The small molecule below binds the protein below.
Small molecule (SMILES): CC(=O)N[C@@H]1[C@@H](O)[C@H](O)[C@@H](CO)O[C@H]1O

Sequence of chain 1.C:
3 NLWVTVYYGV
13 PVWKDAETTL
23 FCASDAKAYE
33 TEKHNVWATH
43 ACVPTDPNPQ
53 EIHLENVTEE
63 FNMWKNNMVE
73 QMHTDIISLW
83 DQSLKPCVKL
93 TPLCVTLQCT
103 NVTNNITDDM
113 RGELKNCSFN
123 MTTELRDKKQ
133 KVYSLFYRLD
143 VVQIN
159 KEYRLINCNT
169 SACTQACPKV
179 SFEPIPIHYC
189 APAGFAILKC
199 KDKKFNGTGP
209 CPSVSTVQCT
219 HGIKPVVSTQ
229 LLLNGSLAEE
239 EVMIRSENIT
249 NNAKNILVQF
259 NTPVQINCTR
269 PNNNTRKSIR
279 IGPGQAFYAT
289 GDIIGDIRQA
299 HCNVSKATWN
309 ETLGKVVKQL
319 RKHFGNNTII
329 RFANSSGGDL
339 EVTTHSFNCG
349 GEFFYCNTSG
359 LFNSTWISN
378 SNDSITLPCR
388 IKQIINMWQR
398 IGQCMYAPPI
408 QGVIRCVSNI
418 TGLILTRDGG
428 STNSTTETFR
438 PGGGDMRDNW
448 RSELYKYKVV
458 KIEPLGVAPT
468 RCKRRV

Binding-site contacts:
Ligand atom O7 contacts residue ASN118 of chain 1.C at 3.5 Å (h-bond).
Ligand atom C7 contacts residue ASN118 of chain 1.C at 3.4 Å.
Ligand atom C8 contacts residue ASP290 of chain 1.C at 4.2 Å.
Ligand atom N2 contacts residue TYR135 of chain 1.C at 4.4 Å.
Ligand atom O7 contacts residue ASN106 of chain 1.C at 3.0 Å (h-bond).
Ligand atom C7 contacts residue ASP290 of chain 1.C at 4.4 Å.
Ligand atom C1 contacts residue ASN118 of chain 1.C at 1.4 Å.
Ligand atom N2 contacts residue ASP290 of chain 1.C at 3.6 Å (salt-bridge).
Ligand atom O3 contacts residue ASP290 of chain 1.C at 3.8 Å.
Ligand atom C5 contacts residue ASN118 of chain 1.C at 3.7 Å.
Ligand atom C7 contacts residue VAL104 of chain 1.C at 4.0 Å (hydrophobic).
Ligand atom C4 contacts residue ASN118 of chain 1.C at 4.2 Å.
Ligand atom O7 contacts residue VAL104 of chain 1.C at 3.6 Å.
Ligand atom C5 contacts residue TYR135 of chain 1.C at 4.3 Å (hydrophobic).
Ligand atom O5 contacts residue ASN118 of chain 1.C at 2.4 Å (h-bond).
Ligand atom C7 contacts residue ASN106 of chain 1.C at 4.0 Å.
Ligand atom C8 contacts residue ASN118 of chain 1.C at 4.5 Å.
Ligand atom C3 contacts residue TYR135 of chain 1.C at 4.2 Å (hydrophobic).
Ligand atom N2 contacts residue ASN118 of chain 1.C at 2.9 Å (h-bond).
Ligand atom C3 contacts residue ASN118 of chain 1.C at 3.8 Å.
Ligand atom C8 contacts residue ASN106 of chain 1.C at 4.3 Å.
Ligand atom C2 contacts residue ASP290 of chain 1.C at 4.3 Å.
Ligand atom C1 contacts residue TYR135 of chain 1.C at 3.9 Å (hydrophobic).
Ligand atom C3 contacts residue ASP290 of chain 1.C at 3.9 Å.
Ligand atom C8 contacts residue LEU137 of chain 1.C at 4.2 Å (hydrophobic).
Ligand atom C8 contacts residue VAL104 of chain 1.C at 3.7 Å (hydrophobic).
Ligand atom O5 contacts residue TYR135 of chain 1.C at 4.4 Å.
Ligand atom C2 contacts residue TYR135 of chain 1.C at 4.4 Å (hydrophobic).
Ligand atom C2 contacts residue ASN118 of chain 1.C at 2.5 Å.